The protein below binds the small molecule below.
Small molecule (SMILES): CC(C)CCC[C@@H](C)[C@H]1CC[C@H]2[C@@H]3CC=C4C[C@@H](O)CC[C@]4(C)[C@H]3CC[C@]12C

Sequence of chain 1.A:
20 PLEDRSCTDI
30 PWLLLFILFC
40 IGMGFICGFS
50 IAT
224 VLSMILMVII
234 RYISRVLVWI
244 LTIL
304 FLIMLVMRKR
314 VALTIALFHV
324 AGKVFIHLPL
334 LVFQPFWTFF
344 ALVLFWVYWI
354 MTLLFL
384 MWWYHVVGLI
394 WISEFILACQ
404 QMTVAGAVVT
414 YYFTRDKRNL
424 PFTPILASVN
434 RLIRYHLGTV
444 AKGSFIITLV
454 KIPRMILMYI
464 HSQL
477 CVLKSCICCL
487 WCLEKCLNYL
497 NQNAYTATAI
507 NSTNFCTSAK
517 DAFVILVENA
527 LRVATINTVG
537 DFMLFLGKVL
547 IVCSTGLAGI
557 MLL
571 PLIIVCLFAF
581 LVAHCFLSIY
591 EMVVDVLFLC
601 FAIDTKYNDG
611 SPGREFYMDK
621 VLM

Binding-site contacts:
Ligand atom C6 contacts residue ALA344 of chain 1.A at 4.5 Å (hydrophobic).
Ligand atom C18 contacts residue ILE436 of chain 1.A at 3.9 Å (hydrophobic).
Ligand atom C4 contacts residue THR341 of chain 1.A at 3.5 Å.
Ligand atom C7 contacts residue ILE399 of chain 1.A at 3.8 Å (hydrophobic).
Ligand atom C15 contacts residue PHE398 of chain 1.A at 4.3 Å (hydrophobic).
Ligand atom C19 contacts residue LEU435 of chain 1.A at 3.7 Å (hydrophobic).
Ligand atom C19 contacts residue THR406 of chain 1.A at 3.7 Å.
Ligand atom C8 contacts residue CYS402 of chain 1.A at 4.2 Å (hydrophobic).
Ligand atom C6 contacts residue ILE399 of chain 1.A at 3.7 Å (hydrophobic).
Ligand atom C7 contacts residue CYS402 of chain 1.A at 4.2 Å (hydrophobic).
Ligand atom C19 contacts residue CYS402 of chain 1.A at 3.6 Å (hydrophobic).
Ligand atom C5 contacts residue CYS402 of chain 1.A at 4.3 Å (hydrophobic).
Ligand atom C3 contacts residue THR341 of chain 1.A at 4.1 Å.
Ligand atom C1 contacts residue VAL432 of chain 1.A at 4.2 Å (hydrophobic).
Ligand atom C18 contacts residue LEU440 of chain 1.A at 4.0 Å (hydrophobic).
Ligand atom C21 contacts residue ILE436 of chain 1.A at 3.4 Å (hydrophobic).
Ligand atom O1 contacts residue TRP340 of chain 1.A at 3.7 Å.
Ligand atom O1 contacts residue GLN337 of chain 1.A at 3.6 Å.
Ligand atom C20 contacts residue ILE436 of chain 1.A at 4.3 Å (hydrophobic).
Ligand atom C2 contacts residue TRP340 of chain 1.A at 4.5 Å (hydrophobic).
Ligand atom C15 contacts residue ILE399 of chain 1.A at 4.5 Å (hydrophobic).
Ligand atom C6 contacts residue CYS402 of chain 1.A at 4.2 Å (hydrophobic).
Ligand atom C3 contacts residue TRP340 of chain 1.A at 4.0 Å (hydrophobic).
Ligand atom O1 contacts residue THR341 of chain 1.A at 3.6 Å.